Sequence of chain 1.E:
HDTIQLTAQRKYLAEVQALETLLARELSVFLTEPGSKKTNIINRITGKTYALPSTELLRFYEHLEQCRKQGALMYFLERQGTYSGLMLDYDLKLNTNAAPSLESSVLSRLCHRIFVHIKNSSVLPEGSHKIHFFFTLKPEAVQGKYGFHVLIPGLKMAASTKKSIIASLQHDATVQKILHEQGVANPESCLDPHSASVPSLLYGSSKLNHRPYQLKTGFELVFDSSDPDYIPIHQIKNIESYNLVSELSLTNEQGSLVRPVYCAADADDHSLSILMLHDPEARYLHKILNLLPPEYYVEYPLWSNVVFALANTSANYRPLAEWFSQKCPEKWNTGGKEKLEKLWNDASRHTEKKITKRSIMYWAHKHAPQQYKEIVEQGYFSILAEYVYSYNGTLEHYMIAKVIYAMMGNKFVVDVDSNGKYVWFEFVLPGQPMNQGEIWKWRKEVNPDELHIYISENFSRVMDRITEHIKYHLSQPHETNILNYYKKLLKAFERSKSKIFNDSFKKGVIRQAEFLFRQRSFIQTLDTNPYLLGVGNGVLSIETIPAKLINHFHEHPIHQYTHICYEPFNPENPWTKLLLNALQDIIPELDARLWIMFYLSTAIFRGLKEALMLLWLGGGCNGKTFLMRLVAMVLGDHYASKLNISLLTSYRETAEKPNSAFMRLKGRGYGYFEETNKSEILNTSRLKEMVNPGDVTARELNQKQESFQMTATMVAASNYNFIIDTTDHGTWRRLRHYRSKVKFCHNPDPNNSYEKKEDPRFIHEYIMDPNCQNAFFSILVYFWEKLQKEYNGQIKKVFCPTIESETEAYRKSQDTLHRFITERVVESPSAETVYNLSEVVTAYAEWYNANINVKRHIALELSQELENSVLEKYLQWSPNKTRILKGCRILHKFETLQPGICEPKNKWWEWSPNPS

Binding-site contacts:
Ligand atom O2G contacts residue ARG754 of chain 1.E at 2.9 Å (salt-bridge).
Ligand atom C2 contacts residue PHE764 of chain 1.D at 3.6 Å (hydrophobic).
Ligand atom O2A contacts residue PHE646 of chain 1.D at 2.7 Å (h-bond).
Ligand atom O2' contacts residue ASP779 of chain 1.D at 2.8 Å (salt-bridge).
Ligand atom O1G contacts residue LYS644 of chain 1.D at 3.3 Å (salt-bridge).
Ligand atom O3A contacts residue GLY643 of chain 1.D at 3.1 Å (h-bond).
Ligand atom N6 contacts residue PHE764 of chain 1.D at 3.5 Å.
Ligand atom O2' contacts residue PHE782 of chain 1.D at 3.1 Å.
Ligand atom O2B contacts residue MG1 of chain 1.O at 2.5 Å.
Ligand atom O3G contacts residue ARG754 of chain 1.E at 2.6 Å (salt-bridge).
Ligand atom O2G contacts residue MG1 of chain 1.O at 2.0 Å.
Ligand atom PG contacts residue MG1 of chain 1.O at 2.9 Å.
Ligand atom O2' contacts residue ILE783 of chain 1.D at 3.1 Å (h-bond).
Ligand atom O1G contacts residue GLY640 of chain 1.D at 3.6 Å.
Ligand atom PG contacts residue ARG754 of chain 1.E at 3.3 Å.
Ligand atom C2 contacts residue LYS777 of chain 1.D at 3.5 Å.
Ligand atom O1G contacts residue MG1 of chain 1.O at 3.5 Å.
Ligand atom O2B contacts residue THR645 of chain 1.D at 2.8 Å (h-bond).
Ligand atom O1B contacts residue ASN642 of chain 1.D at 2.5 Å (h-bond).
Ligand atom O3G contacts residue ARG753 of chain 1.E at 2.8 Å (salt-bridge).
Ligand atom O1G contacts residue ASN739 of chain 1.D at 3.3 Å (h-bond).
Ligand atom O3' contacts residue ILE783 of chain 1.D at 3.4 Å.
Ligand atom O1B contacts residue GLY640 of chain 1.D at 3.0 Å (h-bond).
Ligand atom O2A contacts residue THR645 of chain 1.D at 3.1 Å (h-bond).
Ligand atom N3B contacts residue MG1 of chain 1.O at 2.9 Å.
Ligand atom O3A contacts residue LYS644 of chain 1.D at 3.5 Å (salt-bridge).
Ligand atom O2A contacts residue GLY643 of chain 1.D at 3.4 Å.
Ligand atom PB contacts residue LYS644 of chain 1.D at 3.5 Å.
Ligand atom C3' contacts residue ILE783 of chain 1.D at 3.6 Å (hydrophobic).
Ligand atom O2G contacts residue GLU695 of chain 1.D at 3.1 Å (salt-bridge).
Ligand atom O1B contacts residue GLY643 of chain 1.D at 3.2 Å (h-bond).
Ligand atom PB contacts residue MG1 of chain 1.O at 3.3 Å.
Ligand atom O1B contacts residue CYS641 of chain 1.D at 3.4 Å.
Ligand atom O2A contacts residue LYS644 of chain 1.D at 3.6 Å.
Ligand atom N1 contacts residue PHE764 of chain 1.D at 3.3 Å.
Ligand atom O1B contacts residue LYS644 of chain 1.D at 2.7 Å (salt-bridge).
Ligand atom O1A contacts residue MG1 of chain 1.O at 3.5 Å.
Ligand atom C5 contacts residue PHE764 of chain 1.D at 3.4 Å (hydrophobic).
Ligand atom O2B contacts residue LYS644 of chain 1.D at 3.2 Å (salt-bridge).
Ligand atom C6 contacts residue PHE764 of chain 1.D at 3.2 Å (hydrophobic).

Sequence of chain 1.D:
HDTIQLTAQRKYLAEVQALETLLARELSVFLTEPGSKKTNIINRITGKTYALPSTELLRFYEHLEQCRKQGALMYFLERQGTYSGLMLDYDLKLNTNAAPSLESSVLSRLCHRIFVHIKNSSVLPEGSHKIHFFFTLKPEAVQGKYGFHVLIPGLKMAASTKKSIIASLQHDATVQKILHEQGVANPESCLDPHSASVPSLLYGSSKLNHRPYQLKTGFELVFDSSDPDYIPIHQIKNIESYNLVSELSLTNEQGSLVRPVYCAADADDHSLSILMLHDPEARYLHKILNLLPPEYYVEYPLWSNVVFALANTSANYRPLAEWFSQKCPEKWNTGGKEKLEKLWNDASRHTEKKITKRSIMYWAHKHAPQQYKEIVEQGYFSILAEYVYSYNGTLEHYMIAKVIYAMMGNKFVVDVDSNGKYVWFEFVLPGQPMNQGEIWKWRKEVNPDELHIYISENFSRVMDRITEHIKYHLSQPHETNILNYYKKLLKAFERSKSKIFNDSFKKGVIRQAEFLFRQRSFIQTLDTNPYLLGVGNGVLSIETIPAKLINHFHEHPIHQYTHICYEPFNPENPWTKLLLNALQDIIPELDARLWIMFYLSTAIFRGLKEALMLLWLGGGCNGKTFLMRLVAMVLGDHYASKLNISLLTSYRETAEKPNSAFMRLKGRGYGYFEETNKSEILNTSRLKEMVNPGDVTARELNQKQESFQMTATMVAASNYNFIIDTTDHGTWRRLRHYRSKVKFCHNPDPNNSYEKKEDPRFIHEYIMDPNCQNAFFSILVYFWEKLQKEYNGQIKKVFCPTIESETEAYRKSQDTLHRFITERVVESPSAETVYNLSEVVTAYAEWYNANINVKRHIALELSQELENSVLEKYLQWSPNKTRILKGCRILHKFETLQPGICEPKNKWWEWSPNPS

A protein and the small-molecule ligand that binds it are described below.
Small molecule (SMILES): Nc1ncnc2c1ncn2[C@@H]1O[C@H](CO[P](=O)(O)O[P](=O)(O)NP(=O)(O)O)[C@@H](O)[C@H]1O